Sequence of chain 1.A:
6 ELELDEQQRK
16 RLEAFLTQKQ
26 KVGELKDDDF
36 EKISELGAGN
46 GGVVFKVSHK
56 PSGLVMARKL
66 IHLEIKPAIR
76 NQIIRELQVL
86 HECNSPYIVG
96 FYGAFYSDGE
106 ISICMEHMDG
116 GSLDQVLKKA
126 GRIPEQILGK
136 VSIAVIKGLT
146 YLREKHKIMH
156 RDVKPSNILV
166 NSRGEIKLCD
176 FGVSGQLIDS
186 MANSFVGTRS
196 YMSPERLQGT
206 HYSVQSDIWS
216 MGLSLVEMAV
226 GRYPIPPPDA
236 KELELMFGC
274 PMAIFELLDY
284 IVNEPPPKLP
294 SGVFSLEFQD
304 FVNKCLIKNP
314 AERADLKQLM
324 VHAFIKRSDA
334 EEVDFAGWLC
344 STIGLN

This protein binds this small molecule.
Small molecule (SMILES): Nc1ncnc2c1ncn2[C@@H]1O[C@H](COP(=O)(O)OP(=O)(O)OP(O)(O)=S)[C@@H](O)[C@H]1O

Binding-site contacts:
Ligand atom PB contacts residue SER161 of chain 1.A at 3.7 Å.
Ligand atom O1A contacts residue LYS64 of chain 1.A at 3.2 Å.
Ligand atom C6 contacts residue LEU164 of chain 1.A at 3.4 Å (hydrophobic).
Ligand atom N1 contacts residue ALA62 of chain 1.A at 3.6 Å.
Ligand atom N1 contacts residue MET113 of chain 1.A at 3.1 Å (h-bond).
Ligand atom C2' contacts residue SER117 of chain 1.A at 3.3 Å.
Ligand atom PG contacts residue ASN45 of chain 1.A at 3.7 Å.
Ligand atom N6 contacts residue GLU111 of chain 1.A at 2.8 Å (salt-bridge).
Ligand atom O1B contacts residue SER161 of chain 1.A at 3.0 Å (h-bond).
Ligand atom O2B contacts residue SER161 of chain 1.A at 3.5 Å (h-bond).
Ligand atom O3G contacts residue GLY44 of chain 1.A at 3.5 Å.
Ligand atom PA contacts residue MG1 of chain 1.C at 3.5 Å.
Ligand atom O5' contacts residue VAL49 of chain 1.A at 3.6 Å.
Ligand atom O1A contacts residue GLY47 of chain 1.A at 3.6 Å (h-bond).
Ligand atom O2A contacts residue ASP175 of chain 1.A at 2.9 Å (salt-bridge).
Ligand atom O1A contacts residue VAL49 of chain 1.A at 3.5 Å.
Ligand atom PG contacts residue LYS159 of chain 1.A at 3.5 Å.
Ligand atom O2' contacts residue GLN120 of chain 1.A at 2.7 Å (h-bond).
Ligand atom N6 contacts residue ALA62 of chain 1.A at 3.3 Å.
Ligand atom O2G contacts residue LYS159 of chain 1.A at 2.7 Å (salt-bridge).
Ligand atom O3G contacts residue ASN45 of chain 1.A at 2.9 Å (h-bond).
Ligand atom O2A contacts residue MG1 of chain 1.C at 2.5 Å.
Ligand atom PB contacts residue MG1 of chain 1.C at 3.4 Å.
Ligand atom C6 contacts residue ALA62 of chain 1.A at 3.4 Å (hydrophobic).
Ligand atom C5 contacts residue LEU164 of chain 1.A at 3.5 Å (hydrophobic).
Ligand atom C2 contacts residue MET113 of chain 1.A at 3.3 Å (hydrophobic).
Ligand atom N6 contacts residue MET110 of chain 1.A at 3.7 Å.
Ligand atom S1G contacts residue ASN45 of chain 1.A at 3.5 Å (h-bond).
Ligand atom S1G contacts residue LYS159 of chain 1.A at 3.5 Å (salt-bridge).
Ligand atom O1B contacts residue MG1 of chain 1.C at 2.1 Å.
Ligand atom C2 contacts residue LEU41 of chain 1.A at 3.6 Å (hydrophobic).
Ligand atom O2' contacts residue SER117 of chain 1.A at 2.8 Å (h-bond).
Ligand atom O3A contacts residue GLY44 of chain 1.A at 3.5 Å.
Ligand atom O3' contacts residue SER161 of chain 1.A at 3.7 Å.
Ligand atom O2A contacts residue LYS64 of chain 1.A at 2.6 Å (salt-bridge).
Ligand atom O1B contacts residue ASN162 of chain 1.A at 3.4 Å (h-bond).
Ligand atom O3' contacts residue SER117 of chain 1.A at 3.2 Å (h-bond).
Ligand atom N6 contacts residue LEU164 of chain 1.A at 3.5 Å.
Ligand atom N3 contacts residue LEU41 of chain 1.A at 3.6 Å.
Ligand atom N7 contacts residue MET110 of chain 1.A at 3.5 Å.